The small molecule below binds the protein below.
Small molecule (SMILES): CC(=O)N[C@@H]1[C@@H](O)[C@H](O)[C@@H](CO)O[C@H]1O

Binding-site contacts:
Ligand atom O5 contacts residue ILE383 of chain 1.E at 4.1 Å.
Ligand atom C8 contacts residue CYS266 of chain 1.E at 4.3 Å (hydrophobic).
Ligand atom C3 contacts residue HIS299 of chain 1.E at 3.8 Å.
Ligand atom C7 contacts residue ASN265 of chain 1.E at 4.1 Å.
Ligand atom C1 contacts residue ILE383 of chain 1.E at 4.4 Å (hydrophobic).
Ligand atom C8 contacts residue THR267 of chain 1.E at 3.5 Å.
Ligand atom C8 contacts residue HIS299 of chain 1.E at 4.2 Å.
Ligand atom O5 contacts residue SER381 of chain 1.E at 4.4 Å.
Ligand atom C5 contacts residue ASN301 of chain 1.E at 3.7 Å.
Ligand atom N2 contacts residue ASN301 of chain 1.E at 2.9 Å (h-bond).
Ligand atom O7 contacts residue ASN301 of chain 1.E at 2.9 Å (h-bond).
Ligand atom C6 contacts residue ILE383 of chain 1.E at 4.4 Å (hydrophobic).
Ligand atom C8 contacts residue ASN265 of chain 1.E at 3.3 Å.
Ligand atom C4 contacts residue ASN301 of chain 1.E at 4.2 Å.
Ligand atom C2 contacts residue ASN301 of chain 1.E at 2.4 Å.
Ligand atom C3 contacts residue ASN301 of chain 1.E at 3.8 Å.
Ligand atom C8 contacts residue ARG412 of chain 1.E at 4.4 Å.
Ligand atom C1 contacts residue HIS299 of chain 1.E at 4.1 Å.
Ligand atom C1 contacts residue ASN301 of chain 1.E at 1.4 Å.
Ligand atom C5 contacts residue ILE383 of chain 1.E at 4.1 Å (hydrophobic).
Ligand atom O3 contacts residue HIS299 of chain 1.E at 4.3 Å.
Ligand atom O5 contacts residue ASN301 of chain 1.E at 2.4 Å (h-bond).
Ligand atom O6 contacts residue ILE383 of chain 1.E at 3.5 Å.
Ligand atom C7 contacts residue HIS299 of chain 1.E at 4.2 Å.
Ligand atom N2 contacts residue THR267 of chain 1.E at 4.5 Å.
Ligand atom C7 contacts residue ASN301 of chain 1.E at 3.1 Å.
Ligand atom O7 contacts residue ASN265 of chain 1.E at 3.7 Å.
Ligand atom C8 contacts residue ASN301 of chain 1.E at 4.3 Å.
Ligand atom N2 contacts residue HIS299 of chain 1.E at 3.2 Å (h-bond).
Ligand atom C2 contacts residue HIS299 of chain 1.E at 3.9 Å.

Sequence of chain 1.E:
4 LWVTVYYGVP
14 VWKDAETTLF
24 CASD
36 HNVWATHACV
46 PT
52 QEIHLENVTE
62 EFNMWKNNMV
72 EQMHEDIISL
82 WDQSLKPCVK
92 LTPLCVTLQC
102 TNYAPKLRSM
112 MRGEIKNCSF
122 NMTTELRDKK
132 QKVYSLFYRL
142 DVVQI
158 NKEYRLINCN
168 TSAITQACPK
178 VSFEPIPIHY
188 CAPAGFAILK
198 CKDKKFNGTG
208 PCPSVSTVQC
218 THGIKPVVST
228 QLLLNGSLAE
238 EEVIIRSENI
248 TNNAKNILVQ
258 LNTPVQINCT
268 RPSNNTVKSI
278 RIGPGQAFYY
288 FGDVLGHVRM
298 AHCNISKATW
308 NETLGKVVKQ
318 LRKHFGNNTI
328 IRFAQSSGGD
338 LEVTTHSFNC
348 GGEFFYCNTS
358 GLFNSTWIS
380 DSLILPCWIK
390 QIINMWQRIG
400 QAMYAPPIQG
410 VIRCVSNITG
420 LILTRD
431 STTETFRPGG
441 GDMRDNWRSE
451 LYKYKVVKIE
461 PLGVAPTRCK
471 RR